Binding-site contacts:
Ligand atom N69 contacts residue THR143 of chain 2.A at 3.0 Å (h-bond).
Ligand atom C5 contacts residue GLU25 of chain 2.A at 3.2 Å.
Ligand atom O88 contacts residue GLU25 of chain 2.A at 3.6 Å.
Ligand atom N21 contacts residue GLY165 of chain 2.A at 2.9 Å (h-bond).
Ligand atom C84 contacts residue GLY146 of chain 2.A at 3.1 Å.
Ligand atom C51 contacts residue HIS41 of chain 2.A at 3.6 Å.
Ligand atom N49 contacts residue HIS41 of chain 2.A at 3.7 Å.
Ligand atom C3 contacts residue GLU25 of chain 2.A at 3.3 Å.
Ligand atom C63 contacts residue CYS148 of chain 2.A at 1.8 Å (hydrophobic).
Ligand atom C65 contacts residue THR143 of chain 2.A at 3.6 Å.
Ligand atom C61 contacts residue GLY165 of chain 2.A at 3.6 Å.
Ligand atom C53 contacts residue HIS41 of chain 2.A at 3.6 Å.
Ligand atom C65 contacts residue GLY165 of chain 2.A at 3.4 Å.
Ligand atom O15 contacts residue GLY165 of chain 2.A at 3.7 Å.
Ligand atom O66 contacts residue HIS162 of chain 2.A at 2.8 Å (h-bond).
Ligand atom C59 contacts residue ARG144 of chain 2.A at 3.6 Å.
Ligand atom O66 contacts residue THR143 of chain 2.A at 2.9 Å (h-bond).
Ligand atom N49 contacts residue VAL163 of chain 2.A at 3.3 Å (h-bond).
Ligand atom C37 contacts residue VAL163 of chain 2.A at 3.5 Å (hydrophobic).
Ligand atom O88 contacts residue GLY146 of chain 2.A at 3.1 Å (h-bond).
Ligand atom C13 contacts residue ASN166 of chain 2.A at 3.7 Å.
Ligand atom O35 contacts residue GLY164 of chain 2.A at 3.1 Å.
Ligand atom O35 contacts residue GLY165 of chain 2.A at 3.1 Å (h-bond).
Ligand atom C11 contacts residue ARG40 of chain 2.A at 3.5 Å.
Ligand atom O19 contacts residue GLY129 of chain 2.A at 2.4 Å (h-bond).
Ligand atom C9 contacts residue ARG40 of chain 2.A at 3.1 Å.
Ligand atom O19 contacts residue LEU128 of chain 2.A at 3.4 Å.
Ligand atom O66 contacts residue GLY164 of chain 2.A at 3.5 Å.
Ligand atom C59 contacts residue CYS148 of chain 2.A at 3.1 Å (hydrophobic).
Ligand atom O86 contacts residue GLY146 of chain 2.A at 3.2 Å (h-bond).
Ligand atom C1 contacts residue LEU126 of chain 2.A at 3.3 Å (hydrophobic).
Ligand atom C82 contacts residue CYS148 of chain 2.A at 3.1 Å (hydrophobic).
Ligand atom C41 contacts residue HIS41 of chain 2.A at 3.5 Å.
Ligand atom O88 contacts residue CYS148 of chain 2.A at 3.1 Å (h-bond).
Ligand atom O88 contacts residue GLN147 of chain 2.A at 3.5 Å (h-bond).
Ligand atom C57 contacts residue CYS148 of chain 2.A at 2.6 Å (hydrophobic).
Ligand atom C17 contacts residue GLY129 of chain 2.A at 3.4 Å.
Ligand atom C55 contacts residue HIS41 of chain 2.A at 3.6 Å.
Ligand atom N49 contacts residue CYS148 of chain 2.A at 2.9 Å (h-bond).
Ligand atom O66 contacts residue GLY165 of chain 2.A at 3.5 Å (h-bond).

Sequence of chain 2.A:
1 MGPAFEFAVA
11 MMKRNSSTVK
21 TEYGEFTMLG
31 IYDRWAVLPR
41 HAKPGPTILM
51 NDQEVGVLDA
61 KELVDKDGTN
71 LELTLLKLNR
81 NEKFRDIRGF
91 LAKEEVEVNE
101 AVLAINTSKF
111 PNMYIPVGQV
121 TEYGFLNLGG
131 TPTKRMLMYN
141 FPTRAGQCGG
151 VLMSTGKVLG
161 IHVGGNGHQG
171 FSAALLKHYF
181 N

This small molecule binds to this protein.
Small molecule (SMILES): CCOC(=O)CC[C@H](C[C@@H]1CCNC1=O)NC(=O)[C@H](Cc1ccccc1)NC(=O)[C@H](CCC(=O)OC(C)(C)C)NC(=O)OCc1ccccc1